This protein binds this small molecule.
Small molecule (SMILES): CC(=O)N[C@@H]1[C@@H](O)[C@H](O)[C@@H](CO)O[C@H]1O

Sequence of chain 1.I:
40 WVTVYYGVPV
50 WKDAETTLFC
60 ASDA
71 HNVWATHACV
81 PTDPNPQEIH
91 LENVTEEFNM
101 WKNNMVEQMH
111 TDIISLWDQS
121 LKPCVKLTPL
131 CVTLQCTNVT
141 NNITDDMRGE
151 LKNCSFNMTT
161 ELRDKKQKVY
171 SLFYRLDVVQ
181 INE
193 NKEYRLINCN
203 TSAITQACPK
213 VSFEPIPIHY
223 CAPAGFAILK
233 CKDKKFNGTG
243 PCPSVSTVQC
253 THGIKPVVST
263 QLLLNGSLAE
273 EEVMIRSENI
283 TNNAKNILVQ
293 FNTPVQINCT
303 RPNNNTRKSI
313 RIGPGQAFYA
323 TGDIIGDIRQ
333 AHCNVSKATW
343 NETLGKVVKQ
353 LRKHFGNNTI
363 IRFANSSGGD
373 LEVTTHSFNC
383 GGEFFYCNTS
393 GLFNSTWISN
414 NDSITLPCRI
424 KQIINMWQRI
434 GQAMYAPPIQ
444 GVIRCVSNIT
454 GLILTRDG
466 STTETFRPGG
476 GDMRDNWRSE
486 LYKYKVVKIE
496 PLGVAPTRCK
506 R

Binding-site contacts:
Ligand atom C5 contacts residue ILE327 of chain 1.I at 4.0 Å (hydrophobic).
Ligand atom O7 contacts residue ASN306 of chain 1.I at 3.7 Å.
Ligand atom C1 contacts residue ASN306 of chain 1.I at 1.5 Å.
Ligand atom C8 contacts residue GLY444 of chain 1.I at 4.4 Å.
Ligand atom O5 contacts residue ASN306 of chain 1.I at 2.4 Å (h-bond).
Ligand atom C8 contacts residue ASN306 of chain 1.I at 4.4 Å.
Ligand atom C3 contacts residue ASN306 of chain 1.I at 3.8 Å.
Ligand atom C1 contacts residue ILE327 of chain 1.I at 3.9 Å (hydrophobic).
Ligand atom C6 contacts residue ILE327 of chain 1.I at 4.2 Å (hydrophobic).
Ligand atom C5 contacts residue ASN306 of chain 1.I at 3.7 Å.
Ligand atom C8 contacts residue VAL445 of chain 1.I at 3.5 Å (hydrophobic).
Ligand atom N2 contacts residue ASN306 of chain 1.I at 2.8 Å (h-bond).
Ligand atom C4 contacts residue ASN306 of chain 1.I at 4.2 Å.
Ligand atom C7 contacts residue ASN306 of chain 1.I at 3.4 Å.
Ligand atom C7 contacts residue VAL445 of chain 1.I at 4.3 Å (hydrophobic).
Ligand atom O5 contacts residue ILE327 of chain 1.I at 3.4 Å.
Ligand atom C2 contacts residue ASN306 of chain 1.I at 2.5 Å.